Sequence of chain 1.C:
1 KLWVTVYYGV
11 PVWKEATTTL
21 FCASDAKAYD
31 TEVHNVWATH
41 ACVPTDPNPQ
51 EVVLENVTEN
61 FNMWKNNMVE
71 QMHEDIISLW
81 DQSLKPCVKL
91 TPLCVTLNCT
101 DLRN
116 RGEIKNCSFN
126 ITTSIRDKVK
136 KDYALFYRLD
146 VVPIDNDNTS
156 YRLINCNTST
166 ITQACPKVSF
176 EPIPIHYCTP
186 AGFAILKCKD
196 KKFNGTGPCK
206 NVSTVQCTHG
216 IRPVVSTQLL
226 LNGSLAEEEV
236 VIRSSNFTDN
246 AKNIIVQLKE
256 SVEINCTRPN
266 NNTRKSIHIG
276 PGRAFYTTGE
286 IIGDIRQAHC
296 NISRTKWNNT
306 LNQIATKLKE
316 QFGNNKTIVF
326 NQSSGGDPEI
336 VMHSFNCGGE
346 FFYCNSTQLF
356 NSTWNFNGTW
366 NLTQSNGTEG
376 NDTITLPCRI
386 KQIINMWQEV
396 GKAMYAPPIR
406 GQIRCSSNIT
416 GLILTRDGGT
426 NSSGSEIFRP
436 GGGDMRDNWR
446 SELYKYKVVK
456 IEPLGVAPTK

Binding-site contacts:
Ligand atom C6 contacts residue ASN260 of chain 1.C at 2.9 Å.
Ligand atom C8 contacts residue THR378 of chain 1.C at 3.8 Å.
Ligand atom C4 contacts residue ASN260 of chain 1.C at 4.4 Å.
Ligand atom O1 contacts residue ASN260 of chain 1.C at 3.6 Å.
Ligand atom C1 contacts residue ASN260 of chain 1.C at 3.5 Å.
Ligand atom O5 contacts residue ASN260 of chain 1.C at 2.4 Å (h-bond).
Ligand atom O7 contacts residue ASN296 of chain 1.C at 3.4 Å (h-bond).
Ligand atom N2 contacts residue ASN296 of chain 1.C at 4.2 Å.
Ligand atom C5 contacts residue GLU258 of chain 1.C at 2.7 Å.
Ligand atom O1 contacts residue ASN296 of chain 1.C at 3.0 Å.
Ligand atom C7 contacts residue NAG1 of chain 1.DA at 4.1 Å.
Ligand atom O5 contacts residue GLU258 of chain 1.C at 3.8 Å.
Ligand atom O6 contacts residue GLU258 of chain 1.C at 2.4 Å (salt-bridge).
Ligand atom O6 contacts residue ASN260 of chain 1.C at 2.3 Å (h-bond).
Ligand atom O5 contacts residue ASN296 of chain 1.C at 4.4 Å.
Ligand atom C8 contacts residue ASN296 of chain 1.C at 3.0 Å.
Ligand atom O7 contacts residue NAG1 of chain 1.DA at 3.2 Å (h-bond).
Ligand atom O6 contacts residue ILE259 of chain 1.C at 3.9 Å.
Ligand atom C5 contacts residue ASN260 of chain 1.C at 3.2 Å.
Ligand atom O4 contacts residue GLU258 of chain 1.C at 3.4 Å (salt-bridge).
Ligand atom O5 contacts residue ARG409 of chain 1.C at 4.2 Å.
Ligand atom C6 contacts residue GLU258 of chain 1.C at 2.5 Å.
Ligand atom C7 contacts residue ASN296 of chain 1.C at 3.4 Å.
Ligand atom C1 contacts residue ASN296 of chain 1.C at 4.0 Å.
Ligand atom C8 contacts residue NAG1 of chain 1.DA at 2.7 Å.
Ligand atom C4 contacts residue GLU258 of chain 1.C at 3.6 Å.
Ligand atom C3 contacts residue GLU258 of chain 1.C at 4.5 Å.

This small molecule binds to this protein.
Small molecule (SMILES): CC(=O)N[C@@H]1[C@@H](O)[C@H](O)[C@@H](CO)O[C@H]1O